Sequence of chain 1.A:
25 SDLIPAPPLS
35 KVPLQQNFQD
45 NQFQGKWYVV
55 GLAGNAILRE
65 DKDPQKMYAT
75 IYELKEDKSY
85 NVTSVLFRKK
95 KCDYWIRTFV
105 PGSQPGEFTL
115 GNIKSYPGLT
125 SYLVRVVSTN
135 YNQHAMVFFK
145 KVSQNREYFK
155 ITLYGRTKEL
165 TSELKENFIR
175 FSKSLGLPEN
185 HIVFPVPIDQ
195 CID

Binding-site contacts:
Ligand atom O15 contacts residue FE1 of chain 1.D at 2.1 Å.
Ligand atom C3 contacts residue FE1 of chain 1.D at 2.9 Å.
Ligand atom C36 contacts residue PHE143 of chain 1.A at 3.6 Å (hydrophobic).
Ligand atom C34 contacts residue LYS154 of chain 1.A at 3.6 Å.
Ligand atom C2 contacts residue FE1 of chain 1.D at 2.8 Å.
Ligand atom O40 contacts residue LYS154 of chain 1.A at 3.6 Å (salt-bridge).
Ligand atom C35 contacts residue FE1 of chain 1.D at 2.8 Å.
Ligand atom C2 contacts residue TRP99 of chain 1.A at 3.5 Å (hydrophobic).
Ligand atom C31 contacts residue LYS145 of chain 1.A at 3.3 Å.
Ligand atom C26 contacts residue TRP99 of chain 1.A at 3.6 Å (hydrophobic).
Ligand atom C35 contacts residue TYR126 of chain 1.A at 3.6 Å (hydrophobic).
Ligand atom O29 contacts residue FE1 of chain 1.D at 2.2 Å.
Ligand atom C5 contacts residue LEU90 of chain 1.A at 3.7 Å (hydrophobic).
Ligand atom C25 contacts residue FE1 of chain 1.D at 3.2 Å.
Ligand atom O29 contacts residue LYS145 of chain 1.A at 3.6 Å.
Ligand atom O8 contacts residue TRP99 of chain 1.A at 3.5 Å.
Ligand atom O30 contacts residue FE1 of chain 1.D at 2.5 Å.
Ligand atom C27 contacts residue TRP99 of chain 1.A at 3.6 Å (hydrophobic).
Ligand atom N17 contacts residue LYS145 of chain 1.A at 2.9 Å (salt-bridge).
Ligand atom O40 contacts residue TYR126 of chain 1.A at 2.7 Å (h-bond).
Ligand atom C33 contacts residue LYS145 of chain 1.A at 3.4 Å.
Ligand atom O14 contacts residue FE1 of chain 1.D at 2.1 Å.
Ligand atom O40 contacts residue FE1 of chain 1.D at 1.9 Å.
Ligand atom O15 contacts residue SO41 of chain 1.E at 3.5 Å (h-bond).
Ligand atom C35 contacts residue LYS154 of chain 1.A at 3.6 Å.
Ligand atom N24 contacts residue FE1 of chain 1.D at 3.1 Å.
Ligand atom C1 contacts residue TRP99 of chain 1.A at 3.6 Å (hydrophobic).
Ligand atom O30 contacts residue TYR126 of chain 1.A at 3.2 Å.
Ligand atom C27 contacts residue TYR120 of chain 1.A at 3.1 Å (hydrophobic).
Ligand atom C34 contacts residue FE1 of chain 1.D at 3.0 Å.
Ligand atom O14 contacts residue TRP99 of chain 1.A at 3.6 Å.
Ligand atom O15 contacts residue LYS154 of chain 1.A at 2.7 Å (salt-bridge).
Ligand atom N20 contacts residue LYS145 of chain 1.A at 3.4 Å (salt-bridge).
Ligand atom C3 contacts residue LYS154 of chain 1.A at 3.6 Å.
Ligand atom O39 contacts residue LYS154 of chain 1.A at 3.7 Å.
Ligand atom O39 contacts residue FE1 of chain 1.D at 2.3 Å.
Ligand atom C18 contacts residue LYS145 of chain 1.A at 3.4 Å.
Ligand atom C4 contacts residue SO41 of chain 1.E at 3.5 Å.
Ligand atom C34 contacts residue LYS145 of chain 1.A at 3.6 Å.
Ligand atom C6 contacts residue LEU90 of chain 1.A at 3.7 Å (hydrophobic).

The protein below binds the small molecule below.
Small molecule (SMILES): O=C(NCCN(CCNC(=O)c1cccc(O)c1O)CCNC(=O)c1cccc(=O)n1O)c1cccc(O)c1O